Binding-site contacts:
Ligand atom O4 contacts residue ASN1478 of chain 1.B at 3.4 Å.
Ligand atom N2 contacts residue GLN1482 of chain 1.B at 3.2 Å (h-bond).
Ligand atom O6 contacts residue SER1477 of chain 1.B at 3.7 Å.
Ligand atom C6 contacts residue SER1415 of chain 1.B at 3.9 Å.
Ligand atom O5 contacts residue ASN1478 of chain 1.B at 3.0 Å (h-bond).
Ligand atom C6 contacts residue ASN1478 of chain 1.B at 3.7 Å.
Ligand atom O5 contacts residue SER1415 of chain 1.B at 3.2 Å (h-bond).
Ligand atom C5 contacts residue ASN1478 of chain 1.B at 3.8 Å.
Ligand atom C1 contacts residue SER1415 of chain 1.B at 3.4 Å.
Ligand atom C5 contacts residue ASP1480 of chain 1.B at 3.3 Å.
Ligand atom C8 contacts residue LEU1395 of chain 1.B at 3.8 Å (hydrophobic).
Ligand atom C6 contacts residue ASP1480 of chain 1.B at 3.4 Å.
Ligand atom O4 contacts residue SER1477 of chain 1.B at 3.0 Å (h-bond).
Ligand atom O3 contacts residue ASP1480 of chain 1.B at 3.7 Å.
Ligand atom O6 contacts residue ASP1480 of chain 1.B at 2.9 Å (salt-bridge).
Ligand atom O5 contacts residue ASP1480 of chain 1.B at 3.9 Å.
Ligand atom O6 contacts residue ASN1416 of chain 1.B at 3.4 Å.
Ligand atom C2 contacts residue ASN1413 of chain 1.B at 2.5 Å.
Ligand atom O3 contacts residue GLN1482 of chain 1.B at 3.3 Å (h-bond).
Ligand atom O6 contacts residue ASN1478 of chain 1.B at 3.6 Å (h-bond).
Ligand atom O4 contacts residue ILE1462 of chain 1.B at 3.3 Å (h-bond).
Ligand atom C5 contacts residue ASN1413 of chain 1.B at 3.6 Å.
Ligand atom C5 contacts residue SER1415 of chain 1.B at 3.4 Å.
Ligand atom O5 contacts residue ASN1416 of chain 1.B at 3.1 Å (h-bond).
Ligand atom C7 contacts residue ASN1413 of chain 1.B at 3.4 Å.
Ligand atom C6 contacts residue ASN1416 of chain 1.B at 3.8 Å.
Ligand atom O7 contacts residue ASN1413 of chain 1.B at 3.4 Å (h-bond).
Ligand atom O5 contacts residue ASN1413 of chain 1.B at 2.3 Å (h-bond).
Ligand atom O6 contacts residue PHE1481 of chain 1.B at 3.6 Å.
Ligand atom C3 contacts residue GLN1482 of chain 1.B at 3.5 Å.
Ligand atom C4 contacts residue SER1477 of chain 1.B at 3.8 Å.
Ligand atom C1 contacts residue ASN1478 of chain 1.B at 3.8 Å.
Ligand atom O6 contacts residue PHE1481 of chain 1.B at 3.4 Å (h-bond).
Ligand atom C6 contacts residue SER1477 of chain 1.B at 3.3 Å.
Ligand atom N2 contacts residue ASN1413 of chain 1.B at 3.0 Å (h-bond).
Ligand atom C1 contacts residue ASN1413 of chain 1.B at 1.4 Å.
Ligand atom C3 contacts residue ASN1413 of chain 1.B at 3.8 Å.
Ligand atom C8 contacts residue GLN1482 of chain 1.B at 3.7 Å.
Ligand atom O3 contacts residue MET1461 of chain 1.B at 3.9 Å.
Ligand atom O6 contacts residue SER1415 of chain 1.B at 3.2 Å (h-bond).

This small molecule binds to this protein.
Small molecule (SMILES): CC(=O)N[C@H]1[C@H](O[C@H]2[C@H](O)[C@@H](NC(C)=O)CO[C@@H]2CO)O[C@H](CO)[C@@H](O[C@@H]2O[C@H](CO[C@H]3O[C@H](CO)[C@@H](O)[C@H](O[C@H]4O[C@H](CO)[C@@H](O)[C@H](O)[C@@H]4O)[C@@H]3O)[C@@H](O)[C@H](O[C@H]3O[C@H](CO)[C@@H](O)[C@H](O)[C@@H]3O[C@H]3O[C@H](CO)[C@@H](O)[C@H](O)[C@@H]3O[C@H]3O[C@H](CO)[C@@H](O)[C@H](O)[C@@H]3O)[C@@H]2O)[C@@H]1O

Sequence of chain 1.B:
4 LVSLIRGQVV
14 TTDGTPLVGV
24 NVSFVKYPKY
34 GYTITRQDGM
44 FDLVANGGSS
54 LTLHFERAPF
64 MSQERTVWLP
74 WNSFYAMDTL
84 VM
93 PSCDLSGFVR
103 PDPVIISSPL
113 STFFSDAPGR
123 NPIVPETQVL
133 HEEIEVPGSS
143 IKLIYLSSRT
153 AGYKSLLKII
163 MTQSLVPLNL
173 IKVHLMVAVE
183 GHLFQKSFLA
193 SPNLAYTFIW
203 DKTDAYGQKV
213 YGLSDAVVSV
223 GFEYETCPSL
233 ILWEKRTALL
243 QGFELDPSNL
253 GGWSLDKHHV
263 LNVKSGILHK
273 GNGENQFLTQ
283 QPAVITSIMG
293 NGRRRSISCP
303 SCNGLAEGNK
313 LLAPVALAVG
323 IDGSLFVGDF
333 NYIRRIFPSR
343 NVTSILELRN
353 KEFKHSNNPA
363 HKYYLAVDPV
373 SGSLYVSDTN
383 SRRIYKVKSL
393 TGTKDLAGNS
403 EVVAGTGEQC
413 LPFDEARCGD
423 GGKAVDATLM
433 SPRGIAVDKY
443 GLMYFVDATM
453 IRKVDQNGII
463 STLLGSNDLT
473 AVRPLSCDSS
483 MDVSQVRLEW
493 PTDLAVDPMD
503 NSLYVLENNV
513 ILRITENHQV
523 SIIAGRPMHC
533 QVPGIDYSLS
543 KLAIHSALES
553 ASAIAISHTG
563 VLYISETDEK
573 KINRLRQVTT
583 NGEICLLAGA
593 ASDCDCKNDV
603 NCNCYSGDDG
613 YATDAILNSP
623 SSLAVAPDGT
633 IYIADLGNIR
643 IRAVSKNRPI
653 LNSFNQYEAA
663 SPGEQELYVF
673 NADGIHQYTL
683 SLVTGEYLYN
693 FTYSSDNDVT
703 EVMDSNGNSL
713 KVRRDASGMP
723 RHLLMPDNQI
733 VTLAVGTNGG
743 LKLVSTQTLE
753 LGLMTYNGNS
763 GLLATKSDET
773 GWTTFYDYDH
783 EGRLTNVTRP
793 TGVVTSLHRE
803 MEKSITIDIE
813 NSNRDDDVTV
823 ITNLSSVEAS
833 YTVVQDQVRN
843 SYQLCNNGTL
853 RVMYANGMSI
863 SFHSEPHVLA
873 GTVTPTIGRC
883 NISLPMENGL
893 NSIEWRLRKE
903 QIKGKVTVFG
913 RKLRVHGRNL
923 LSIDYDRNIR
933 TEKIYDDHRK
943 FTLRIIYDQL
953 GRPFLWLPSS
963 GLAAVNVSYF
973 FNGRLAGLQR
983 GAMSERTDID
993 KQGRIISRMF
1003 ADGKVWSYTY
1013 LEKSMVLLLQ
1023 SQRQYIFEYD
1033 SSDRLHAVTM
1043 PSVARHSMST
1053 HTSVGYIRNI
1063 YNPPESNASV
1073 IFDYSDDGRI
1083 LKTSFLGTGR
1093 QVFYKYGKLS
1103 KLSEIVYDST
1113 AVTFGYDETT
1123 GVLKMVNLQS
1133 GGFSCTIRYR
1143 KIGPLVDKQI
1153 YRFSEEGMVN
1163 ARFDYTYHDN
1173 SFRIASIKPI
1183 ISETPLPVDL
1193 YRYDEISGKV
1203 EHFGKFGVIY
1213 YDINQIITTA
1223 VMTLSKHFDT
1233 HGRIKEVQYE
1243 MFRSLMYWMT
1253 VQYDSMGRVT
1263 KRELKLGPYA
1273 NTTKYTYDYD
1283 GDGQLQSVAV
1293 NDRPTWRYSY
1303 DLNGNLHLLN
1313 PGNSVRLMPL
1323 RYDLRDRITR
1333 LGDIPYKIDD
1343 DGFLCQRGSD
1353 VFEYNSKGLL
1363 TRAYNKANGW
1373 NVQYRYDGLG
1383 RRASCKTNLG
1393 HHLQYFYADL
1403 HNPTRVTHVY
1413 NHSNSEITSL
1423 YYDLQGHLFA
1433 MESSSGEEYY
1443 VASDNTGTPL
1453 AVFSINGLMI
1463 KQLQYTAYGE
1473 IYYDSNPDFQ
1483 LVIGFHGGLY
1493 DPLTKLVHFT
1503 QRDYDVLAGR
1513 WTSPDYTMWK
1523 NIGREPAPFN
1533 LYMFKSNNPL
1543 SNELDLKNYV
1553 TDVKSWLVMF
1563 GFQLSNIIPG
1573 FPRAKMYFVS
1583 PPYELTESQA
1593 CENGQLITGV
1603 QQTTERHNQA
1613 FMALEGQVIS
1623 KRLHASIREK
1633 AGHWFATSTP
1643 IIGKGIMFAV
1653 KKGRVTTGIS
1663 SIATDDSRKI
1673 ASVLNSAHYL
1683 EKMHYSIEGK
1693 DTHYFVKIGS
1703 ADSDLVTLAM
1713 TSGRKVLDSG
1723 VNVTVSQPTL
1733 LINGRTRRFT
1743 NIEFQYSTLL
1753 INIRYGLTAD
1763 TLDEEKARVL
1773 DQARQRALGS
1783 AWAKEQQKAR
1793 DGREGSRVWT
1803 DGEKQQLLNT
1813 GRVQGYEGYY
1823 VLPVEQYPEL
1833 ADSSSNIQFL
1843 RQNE